Sequence of chain 1.J:
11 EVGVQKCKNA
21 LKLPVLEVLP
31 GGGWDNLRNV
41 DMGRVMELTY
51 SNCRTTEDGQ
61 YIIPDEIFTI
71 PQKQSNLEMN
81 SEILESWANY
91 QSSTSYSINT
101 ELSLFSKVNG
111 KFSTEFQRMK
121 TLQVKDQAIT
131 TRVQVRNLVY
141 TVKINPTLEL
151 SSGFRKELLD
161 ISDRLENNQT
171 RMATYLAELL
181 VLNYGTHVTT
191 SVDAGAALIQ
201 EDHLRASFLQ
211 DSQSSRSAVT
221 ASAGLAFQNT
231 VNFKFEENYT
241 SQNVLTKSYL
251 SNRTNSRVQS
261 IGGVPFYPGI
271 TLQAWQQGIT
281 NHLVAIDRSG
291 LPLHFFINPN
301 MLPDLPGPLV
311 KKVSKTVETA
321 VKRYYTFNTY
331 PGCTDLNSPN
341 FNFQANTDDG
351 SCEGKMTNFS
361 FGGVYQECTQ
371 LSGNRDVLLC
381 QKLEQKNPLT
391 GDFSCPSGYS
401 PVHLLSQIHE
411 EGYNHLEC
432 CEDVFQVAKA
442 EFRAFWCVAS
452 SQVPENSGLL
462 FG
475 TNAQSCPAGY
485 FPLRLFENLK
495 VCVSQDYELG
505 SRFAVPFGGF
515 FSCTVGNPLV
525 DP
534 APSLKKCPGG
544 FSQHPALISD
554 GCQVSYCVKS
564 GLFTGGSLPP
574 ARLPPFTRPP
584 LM

Binding-site contacts:
Ligand atom O5 contacts residue ASN168 of chain 1.J at 2.5 Å (h-bond).
Ligand atom C7 contacts residue ASN168 of chain 1.J at 3.2 Å.
Ligand atom O6 contacts residue ASN168 of chain 1.J at 4.3 Å.
Ligand atom O6 contacts residue THR170 of chain 1.J at 4.3 Å.
Ligand atom C1 contacts residue ASN168 of chain 1.J at 1.4 Å.
Ligand atom O7 contacts residue ASN168 of chain 1.J at 3.3 Å (h-bond).
Ligand atom N2 contacts residue ASN168 of chain 1.J at 2.8 Å (h-bond).
Ligand atom C2 contacts residue ASN168 of chain 1.J at 2.4 Å.
Ligand atom C4 contacts residue ASN168 of chain 1.J at 4.3 Å.
Ligand atom C8 contacts residue ASN168 of chain 1.J at 4.3 Å.
Ligand atom C5 contacts residue ASN168 of chain 1.J at 3.7 Å.
Ligand atom C3 contacts residue ASN168 of chain 1.J at 3.8 Å.

The small molecule below binds the protein below.
Small molecule (SMILES): CC(=O)N[C@H]1[C@H](O[C@H]2[C@H](O)[C@@H](NC(C)=O)CO[C@@H]2CO)O[C@H](CO)[C@@H](O)[C@@H]1O